Binding-site contacts:
Ligand atom C3 contacts residue SER52 of chain 1.A at 3.9 Å.
Ligand atom C4 contacts residue SER52 of chain 1.A at 4.3 Å.
Ligand atom C4 contacts residue PRO54 of chain 1.A at 4.5 Å (hydrophobic).
Ligand atom C5 contacts residue PRO54 of chain 1.A at 4.4 Å (hydrophobic).
Ligand atom C2 contacts residue GLN49 of chain 1.A at 3.4 Å.
Ligand atom C2 contacts residue SER52 of chain 1.A at 2.6 Å.
Ligand atom C2 contacts residue PRO54 of chain 1.A at 4.3 Å (hydrophobic).
Ligand atom C5 contacts residue SER52 of chain 1.A at 3.6 Å.
Ligand atom C4 contacts residue TYR68 of chain 1.A at 4.2 Å (hydrophobic).
Ligand atom O3 contacts residue TYR68 of chain 1.A at 3.3 Å.
Ligand atom C2 contacts residue TYR68 of chain 1.A at 4.0 Å (hydrophobic).
Ligand atom C1 contacts residue GLN49 of chain 1.A at 4.0 Å.
Ligand atom O6 contacts residue SER52 of chain 1.A at 4.4 Å.
Ligand atom O2 contacts residue SER52 of chain 1.A at 2.9 Å (h-bond).
Ligand atom C1 contacts residue SER52 of chain 1.A at 1.5 Å.
Ligand atom O5 contacts residue PRO54 of chain 1.A at 3.6 Å.
Ligand atom O2 contacts residue GLN49 of chain 1.A at 2.9 Å (h-bond).
Ligand atom O5 contacts residue SER52 of chain 1.A at 2.4 Å (h-bond).
Ligand atom C3 contacts residue TYR68 of chain 1.A at 4.1 Å (hydrophobic).
Ligand atom C1 contacts residue PRO54 of chain 1.A at 4.3 Å (hydrophobic).

A small-molecule ligand and the protein it binds are described below.
Small molecule (SMILES): OC[C@H]1O[C@@H](O)[C@H](O)[C@@H](O)[C@@H]1O

Sequence of chain 1.A:
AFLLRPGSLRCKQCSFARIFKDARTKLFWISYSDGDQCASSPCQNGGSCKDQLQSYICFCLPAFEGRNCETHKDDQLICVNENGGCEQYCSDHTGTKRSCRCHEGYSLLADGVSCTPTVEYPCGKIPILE